Binding-site contacts:
Ligand atom FAE contacts residue GLY39 of chain 2.A at 3.1 Å.
Ligand atom OAD contacts residue ARG138 of chain 2.A at 3.7 Å.
Ligand atom CAJ contacts residue LEU4 of chain 2.A at 3.3 Å (hydrophobic).
Ligand atom CAD contacts residue LEU101 of chain 2.A at 3.5 Å (hydrophobic).
Ligand atom CBE contacts residue HIS105 of chain 2.A at 3.7 Å.
Ligand atom FAJ contacts residue PHE112 of chain 2.A at 3.3 Å.
Ligand atom CAB contacts residue PHE97 of chain 2.A at 3.7 Å (hydrophobic).
Ligand atom CAC contacts residue LEU101 of chain 2.A at 3.5 Å (hydrophobic).
Ligand atom FAA contacts residue LEU148 of chain 2.A at 3.5 Å.
Ligand atom FAJ contacts residue TYR2 of chain 2.A at 3.4 Å.
Ligand atom CAC contacts residue LEU148 of chain 2.A at 3.7 Å (hydrophobic).
Ligand atom CAK contacts residue VAL108 of chain 2.A at 3.5 Å (hydrophobic).
Ligand atom CBH contacts residue ARG138 of chain 2.A at 3.5 Å.
Ligand atom CAD contacts residue LEU148 of chain 2.A at 3.5 Å (hydrophobic).
Ligand atom OAB contacts residue ARG138 of chain 2.A at 2.9 Å (salt-bridge).
Ligand atom CBO contacts residue TRP74 of chain 2.A at 3.7 Å (hydrophobic).
Ligand atom CBG contacts residue SER136 of chain 2.A at 3.3 Å.
Ligand atom CBH contacts residue LEU115 of chain 2.A at 3.6 Å (hydrophobic).
Ligand atom OBF contacts residue TRP74 of chain 2.A at 2.9 Å (h-bond).
Ligand atom FAA contacts residue LEU101 of chain 2.A at 3.6 Å.
Ligand atom CAJ contacts residue TYR83 of chain 2.A at 3.6 Å (hydrophobic).
Ligand atom CAP contacts residue HIS105 of chain 2.A at 3.4 Å.
Ligand atom OAA contacts residue SER136 of chain 2.A at 3.3 Å (h-bond).
Ligand atom OAD contacts residue TYR2 of chain 2.A at 3.1 Å (h-bond).
Ligand atom CBM contacts residue LEU115 of chain 2.A at 3.6 Å (hydrophobic).
Ligand atom CAG contacts residue LEU4 of chain 2.A at 3.3 Å (hydrophobic).
Ligand atom FAK contacts residue PHE112 of chain 2.A at 3.3 Å.
Ligand atom OAD contacts residue MET1 of chain 2.A at 3.4 Å.
Ligand atom FAE contacts residue TYR2 of chain 2.A at 3.1 Å.
Ligand atom CAG contacts residue TYR83 of chain 2.A at 3.3 Å (hydrophobic).
Ligand atom CZD contacts residue VAL108 of chain 2.A at 3.5 Å (hydrophobic).
Ligand atom CBA contacts residue HIS105 of chain 2.A at 3.4 Å.
Ligand atom OAC contacts residue PRO118 of chain 2.A at 3.5 Å.
Ligand atom CAX contacts residue LEU141 of chain 2.A at 3.7 Å (hydrophobic).
Ligand atom OAA contacts residue ARG138 of chain 2.A at 2.7 Å (salt-bridge).
Ligand atom CBK contacts residue TRP74 of chain 2.A at 3.7 Å (hydrophobic).
Ligand atom FAK contacts residue TYR83 of chain 2.A at 3.4 Å.
Ligand atom OAC contacts residue TYR134 of chain 2.A at 2.7 Å (h-bond).
Ligand atom OAC contacts residue SER136 of chain 2.A at 2.6 Å (h-bond).
Ligand atom OAB contacts residue ARG116 of chain 2.A at 2.8 Å (salt-bridge).

Sequence of chain 2.A:
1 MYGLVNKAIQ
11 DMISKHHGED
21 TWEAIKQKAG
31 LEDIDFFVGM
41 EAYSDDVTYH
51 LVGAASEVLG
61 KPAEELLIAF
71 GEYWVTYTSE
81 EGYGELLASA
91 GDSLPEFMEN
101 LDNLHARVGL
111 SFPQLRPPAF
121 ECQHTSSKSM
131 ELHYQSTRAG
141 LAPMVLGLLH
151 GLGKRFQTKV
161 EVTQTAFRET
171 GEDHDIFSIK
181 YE

A protein and the small-molecule ligand that binds it are described below.
Small molecule (SMILES): O=C(O)CCCCN(CCc1cc(F)ccc1OCc1ccc(-c2ccc(C(F)(F)F)cc2)cc1)Cc1ccc(C(=O)O)cc1